The small molecule below binds the protein below.
Small molecule (SMILES): CC(C)C[C@H](NC(=O)OCc1ccccc1)C(=O)N[C@@H](C[C@@H]1CCNC1=O)[C@@H](O)S(=O)(=O)O

Sequence of chain 1.A:
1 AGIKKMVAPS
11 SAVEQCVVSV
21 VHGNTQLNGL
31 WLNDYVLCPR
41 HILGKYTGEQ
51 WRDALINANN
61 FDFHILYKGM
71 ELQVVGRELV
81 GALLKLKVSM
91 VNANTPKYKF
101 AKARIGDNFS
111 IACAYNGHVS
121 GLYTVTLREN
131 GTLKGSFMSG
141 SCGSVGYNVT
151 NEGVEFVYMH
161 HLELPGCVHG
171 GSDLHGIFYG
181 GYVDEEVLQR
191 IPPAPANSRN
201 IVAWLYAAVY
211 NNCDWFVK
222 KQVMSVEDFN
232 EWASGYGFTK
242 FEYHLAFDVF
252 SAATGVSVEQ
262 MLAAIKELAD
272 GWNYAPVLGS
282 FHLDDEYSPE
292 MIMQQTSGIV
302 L

Sequence of chain 1.B:
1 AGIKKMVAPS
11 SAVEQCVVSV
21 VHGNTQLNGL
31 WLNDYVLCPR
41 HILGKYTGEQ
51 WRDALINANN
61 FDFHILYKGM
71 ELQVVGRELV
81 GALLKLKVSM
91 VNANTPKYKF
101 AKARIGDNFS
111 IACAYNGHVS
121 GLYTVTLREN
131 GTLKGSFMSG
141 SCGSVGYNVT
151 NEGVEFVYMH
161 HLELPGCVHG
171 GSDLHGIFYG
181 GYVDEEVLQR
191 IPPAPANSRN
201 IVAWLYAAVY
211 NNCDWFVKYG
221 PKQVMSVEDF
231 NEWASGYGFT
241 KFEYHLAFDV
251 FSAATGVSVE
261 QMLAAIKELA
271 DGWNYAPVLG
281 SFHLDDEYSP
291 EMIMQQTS

Binding-site contacts:
Ligand atom N28 contacts residue GLU163 of chain 1.A at 3.1 Å (salt-bridge).
Ligand atom C21 contacts residue B1S1 of chain 1.D at 0.1 Å.
Ligand atom C24 contacts residue CYS142 of chain 1.A at 3.0 Å (hydrophobic).
Ligand atom C6 contacts residue B1S1 of chain 1.D at 0.1 Å.
Ligand atom C26 contacts residue B1S1 of chain 1.D at 0.1 Å.
Ligand atom O8 contacts residue B1S1 of chain 1.D at 0.2 Å (h-bond).
Ligand atom O10 contacts residue B1S1 of chain 1.D at 0.2 Å (h-bond).
Ligand atom N19 contacts residue B1S1 of chain 1.D at 0.1 Å (h-bond).
Ligand atom C2 contacts residue B1S1 of chain 1.D at 0.1 Å.
Ligand atom C13 contacts residue B1S1 of chain 1.D at 0.1 Å.
Ligand atom N11 contacts residue GLU186 of chain 1.A at 2.8 Å (salt-bridge).
Ligand atom C21 contacts residue CYS142 of chain 1.A at 1.9 Å (hydrophobic).
Ligand atom N28 contacts residue B1S1 of chain 1.D at 0.1 Å (h-bond).
Ligand atom C4 contacts residue B1S1 of chain 1.D at 0.1 Å.
Ligand atom C29 contacts residue B1S1 of chain 1.D at 0.1 Å.
Ligand atom O30 contacts residue HIS160 of chain 1.A at 2.7 Å (h-bond).
Ligand atom C20 contacts residue CYS142 of chain 1.A at 2.7 Å (hydrophobic).
Ligand atom C5 contacts residue B1S1 of chain 1.D at 0.1 Å.
Ligand atom O22 contacts residue B1S1 of chain 1.D at 1.3 Å.
Ligand atom C20 contacts residue B1S1 of chain 1.D at 0.1 Å.
Ligand atom N28 contacts residue PHE137 of chain 1.A at 3.1 Å (h-bond).
Ligand atom C7 contacts residue B1S1 of chain 1.D at 0.1 Å.
Ligand atom N11 contacts residue B1S1 of chain 1.D at 0.1 Å (h-bond).
Ligand atom N19 contacts residue CYS142 of chain 1.A at 3.0 Å (h-bond).
Ligand atom C12 contacts residue B1S1 of chain 1.D at 0.1 Å.
Ligand atom O22 contacts residue CYS142 of chain 1.A at 2.6 Å (h-bond).
Ligand atom C25 contacts residue B1S1 of chain 1.D at 0.1 Å.
Ligand atom N19 contacts residue HIS161 of chain 1.A at 2.9 Å (h-bond).
Ligand atom C15 contacts residue B1S1 of chain 1.D at 0.3 Å.
Ligand atom C9 contacts residue B1S1 of chain 1.D at 0.1 Å.
Ligand atom C1 contacts residue B1S1 of chain 1.D at 0.1 Å.
Ligand atom C24 contacts residue B1S1 of chain 1.D at 0.2 Å.
Ligand atom C14 contacts residue B1S1 of chain 1.D at 0.1 Å.
Ligand atom C3 contacts residue B1S1 of chain 1.D at 0.1 Å.
Ligand atom O18 contacts residue B1S1 of chain 1.D at 0.2 Å (h-bond).
Ligand atom O10 contacts residue GLU163 of chain 1.A at 3.0 Å (salt-bridge).
Ligand atom C17 contacts residue B1S1 of chain 1.D at 0.1 Å.
Ligand atom C27 contacts residue B1S1 of chain 1.D at 0.1 Å.
Ligand atom O30 contacts residue B1S1 of chain 1.D at 0.2 Å (h-bond).
Ligand atom C16 contacts residue B1S1 of chain 1.D at 0.2 Å.